Binding-site contacts:
Ligand atom N2 contacts residue GLU168 of chain 1.B at 3.8 Å.
Ligand atom O2 contacts residue THR170 of chain 1.B at 2.7 Å (h-bond).
Ligand atom C10 contacts residue THR170 of chain 1.B at 3.8 Å.
Ligand atom C13 contacts residue PHE142 of chain 1.B at 3.8 Å (hydrophobic).
Ligand atom C18 contacts residue ASP104 of chain 1.B at 3.1 Å.
Ligand atom C16 contacts residue THR170 of chain 1.B at 3.7 Å.
Ligand atom C12 contacts residue ALA143 of chain 1.B at 3.8 Å (hydrophobic).
Ligand atom C9 contacts residue MET173 of chain 1.B at 3.8 Å (hydrophobic).
Ligand atom C15 contacts residue THR170 of chain 1.B at 3.7 Å.
Ligand atom O contacts residue ALA143 of chain 1.B at 3.3 Å.
Ligand atom O contacts residue PHE147 of chain 1.B at 3.4 Å.
Ligand atom C26 contacts residue MET173 of chain 1.B at 3.7 Å (hydrophobic).
Ligand atom C30 contacts residue GLU168 of chain 1.B at 3.5 Å.
Ligand atom C10 contacts residue MET173 of chain 1.B at 3.7 Å (hydrophobic).
Ligand atom O1 contacts residue PHE147 of chain 1.B at 3.6 Å.
Ligand atom C2 contacts residue VAL165 of chain 1.B at 3.8 Å (hydrophobic).
Ligand atom C3 contacts residue VAL165 of chain 1.B at 3.5 Å (hydrophobic).
Ligand atom C21 contacts residue THR146 of chain 1.B at 3.3 Å.
Ligand atom O1 contacts residue THR170 of chain 1.B at 3.7 Å.
Ligand atom C8 contacts residue MET173 of chain 1.B at 3.7 Å (hydrophobic).
Ligand atom C29 contacts residue GLU168 of chain 1.B at 3.2 Å.
Ligand atom C32 contacts residue GLU168 of chain 1.B at 3.6 Å.
Ligand atom C13 contacts residue MET173 of chain 1.B at 3.7 Å (hydrophobic).
Ligand atom O2 contacts residue VAL165 of chain 1.B at 3.7 Å.
Ligand atom O contacts residue THR170 of chain 1.B at 3.6 Å.
Ligand atom C contacts residue HIS163 of chain 1.B at 3.7 Å.
Ligand atom C17 contacts residue ASN270 of chain 1.B at 3.7 Å.
Ligand atom N1 contacts residue MET173 of chain 1.B at 3.8 Å.
Ligand atom C31 contacts residue PRO172 of chain 1.B at 3.7 Å (hydrophobic).
Ligand atom N1 contacts residue THR146 of chain 1.B at 3.7 Å.
Ligand atom C25 contacts residue GLY169 of chain 1.B at 3.6 Å.
Ligand atom C20 contacts residue ASP104 of chain 1.B at 1.4 Å.
Ligand atom C1 contacts residue HIS163 of chain 1.B at 3.8 Å.
Ligand atom C19 contacts residue ASP104 of chain 1.B at 2.4 Å.
Ligand atom C18 contacts residue ASN270 of chain 1.B at 3.7 Å.
Ligand atom C28 contacts residue GLY169 of chain 1.B at 3.7 Å.
Ligand atom C26 contacts residue GLY169 of chain 1.B at 3.7 Å.
Ligand atom C20 contacts residue LEU244 of chain 1.B at 3.8 Å (hydrophobic).
Ligand atom C10 contacts residue THR146 of chain 1.B at 3.8 Å.
Ligand atom O2 contacts residue GLY169 of chain 1.B at 3.7 Å.

This small molecule binds to this protein.
Small molecule (SMILES): CN(C)c1ccc2c(-c3cc(C(=O)NCCOCCOCCCCCCCl)ccc3C(=O)O)c3ccc(=[N+](C)C)cc-3oc2c1

Sequence of chain 1.B:
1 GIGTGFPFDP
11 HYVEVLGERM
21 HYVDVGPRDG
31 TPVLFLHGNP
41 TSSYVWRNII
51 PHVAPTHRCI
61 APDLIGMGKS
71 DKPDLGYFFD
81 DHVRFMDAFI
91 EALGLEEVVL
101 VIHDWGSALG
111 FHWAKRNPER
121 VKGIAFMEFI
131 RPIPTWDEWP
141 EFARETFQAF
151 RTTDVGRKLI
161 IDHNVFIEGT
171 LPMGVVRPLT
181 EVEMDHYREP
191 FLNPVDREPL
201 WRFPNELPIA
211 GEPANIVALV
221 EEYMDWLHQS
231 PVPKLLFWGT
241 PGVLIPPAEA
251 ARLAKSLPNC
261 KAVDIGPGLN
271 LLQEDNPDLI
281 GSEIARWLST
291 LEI